Sequence of chain 34.A:
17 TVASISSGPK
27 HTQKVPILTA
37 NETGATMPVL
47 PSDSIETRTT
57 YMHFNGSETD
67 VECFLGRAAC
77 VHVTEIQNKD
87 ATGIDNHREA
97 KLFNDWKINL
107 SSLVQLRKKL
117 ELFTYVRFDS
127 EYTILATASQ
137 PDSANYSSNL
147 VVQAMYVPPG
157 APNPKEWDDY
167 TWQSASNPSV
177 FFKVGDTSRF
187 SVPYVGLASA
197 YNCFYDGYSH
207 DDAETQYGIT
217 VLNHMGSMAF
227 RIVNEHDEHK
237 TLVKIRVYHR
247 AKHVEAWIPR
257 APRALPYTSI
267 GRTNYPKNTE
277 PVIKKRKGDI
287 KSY

The small molecule below binds the protein below.
Small molecule (SMILES): Cc1cc(CCCOc2c(C)cc(-c3noc(C(F)(F)F)n3)cc2C)on1

Binding-site contacts:
Ligand atom F3 contacts residue ALA150 of chain 34.A at 2.7 Å.
Ligand atom CM3 contacts residue ASN219 of chain 34.A at 3.8 Å.
Ligand atom CM2 contacts residue ILE104 of chain 34.A at 3.6 Å (hydrophobic).
Ligand atom CM6 contacts residue VAL188 of chain 34.A at 3.8 Å (hydrophobic).
Ligand atom CM4 contacts residue ALA150 of chain 34.A at 3.6 Å (hydrophobic).
Ligand atom C3 contacts residue LEU106 of chain 34.A at 3.8 Å (hydrophobic).
Ligand atom N1A contacts residue PRO174 of chain 34.A at 3.5 Å.
Ligand atom F2 contacts residue VAL176 of chain 34.A at 2.7 Å.
Ligand atom C2B contacts residue ILE104 of chain 34.A at 3.8 Å (hydrophobic).
Ligand atom C1C contacts residue TYR197 of chain 34.A at 3.5 Å (hydrophobic).
Ligand atom C2C contacts residue ILE104 of chain 34.A at 3.8 Å (hydrophobic).
Ligand atom O1 contacts residue MET221 of chain 34.A at 3.7 Å.
Ligand atom F3 contacts residue SER175 of chain 34.A at 2.8 Å.
Ligand atom O1A contacts residue PRO174 of chain 34.A at 3.5 Å.
Ligand atom O1A contacts residue ALA24 of chain 34.C at 3.3 Å.
Ligand atom F3 contacts residue TYR152 of chain 34.A at 3.6 Å.
Ligand atom C1C contacts residue TYR128 of chain 34.A at 3.5 Å (hydrophobic).
Ligand atom N1A contacts residue ALA24 of chain 34.C at 3.2 Å.
Ligand atom N3A contacts residue PHE186 of chain 34.A at 3.4 Å.
Ligand atom C2A contacts residue PHE186 of chain 34.A at 3.5 Å (hydrophobic).
Ligand atom C5B contacts residue TYR152 of chain 34.A at 3.5 Å (hydrophobic).
Ligand atom CM2 contacts residue TYR128 of chain 34.A at 3.4 Å (hydrophobic).
Ligand atom C4 contacts residue TYR197 of chain 34.A at 3.4 Å (hydrophobic).
Ligand atom C3A contacts residue PHE186 of chain 34.A at 3.7 Å (hydrophobic).
Ligand atom CM6 contacts residue LEU25 of chain 34.C at 3.8 Å (hydrophobic).
Ligand atom CM6 contacts residue TYR152 of chain 34.A at 3.4 Å (hydrophobic).
Ligand atom F3 contacts residue MET151 of chain 34.A at 3.7 Å.
Ligand atom F1 contacts residue MET224 of chain 34.A at 3.6 Å.
Ligand atom F3 contacts residue VAL176 of chain 34.A at 3.6 Å.
Ligand atom C3B contacts residue MET224 of chain 34.A at 3.6 Å (hydrophobic).
Ligand atom C6B contacts residue TYR152 of chain 34.A at 3.6 Å (hydrophobic).
Ligand atom CM4 contacts residue VAL176 of chain 34.A at 3.8 Å (hydrophobic).
Ligand atom C2C contacts residue TYR128 of chain 34.A at 3.2 Å (hydrophobic).
Ligand atom F1 contacts residue PHE186 of chain 34.A at 3.8 Å.
Ligand atom C3C contacts residue TYR128 of chain 34.A at 3.3 Å (hydrophobic).
Ligand atom F3 contacts residue PRO174 of chain 34.A at 2.9 Å.
Ligand atom N3A contacts residue TYR152 of chain 34.A at 3.8 Å.
Ligand atom CM2 contacts residue MET224 of chain 34.A at 3.5 Å (hydrophobic).
Ligand atom F1 contacts residue ALA150 of chain 34.A at 3.8 Å.
Ligand atom C2A contacts residue TYR152 of chain 34.A at 3.7 Å (hydrophobic).

Sequence of chain 34.C:
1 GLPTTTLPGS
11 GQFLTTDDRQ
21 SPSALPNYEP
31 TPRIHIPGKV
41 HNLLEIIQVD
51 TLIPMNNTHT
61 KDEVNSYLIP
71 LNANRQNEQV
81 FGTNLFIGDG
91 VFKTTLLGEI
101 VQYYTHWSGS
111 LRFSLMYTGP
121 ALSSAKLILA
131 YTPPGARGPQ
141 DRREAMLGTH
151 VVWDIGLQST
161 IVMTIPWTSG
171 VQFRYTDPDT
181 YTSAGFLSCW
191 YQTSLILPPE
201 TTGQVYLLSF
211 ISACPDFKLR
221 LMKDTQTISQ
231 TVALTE

Sequence of chain 35.C:
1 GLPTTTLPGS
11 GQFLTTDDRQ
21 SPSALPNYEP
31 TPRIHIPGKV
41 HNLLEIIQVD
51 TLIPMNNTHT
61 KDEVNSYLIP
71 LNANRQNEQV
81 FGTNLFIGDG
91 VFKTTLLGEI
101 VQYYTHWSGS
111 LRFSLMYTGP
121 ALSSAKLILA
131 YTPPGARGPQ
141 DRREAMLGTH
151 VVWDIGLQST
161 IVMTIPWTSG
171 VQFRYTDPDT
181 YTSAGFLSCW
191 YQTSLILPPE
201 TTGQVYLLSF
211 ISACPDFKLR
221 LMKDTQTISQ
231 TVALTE